Sequence of chain 1.A:
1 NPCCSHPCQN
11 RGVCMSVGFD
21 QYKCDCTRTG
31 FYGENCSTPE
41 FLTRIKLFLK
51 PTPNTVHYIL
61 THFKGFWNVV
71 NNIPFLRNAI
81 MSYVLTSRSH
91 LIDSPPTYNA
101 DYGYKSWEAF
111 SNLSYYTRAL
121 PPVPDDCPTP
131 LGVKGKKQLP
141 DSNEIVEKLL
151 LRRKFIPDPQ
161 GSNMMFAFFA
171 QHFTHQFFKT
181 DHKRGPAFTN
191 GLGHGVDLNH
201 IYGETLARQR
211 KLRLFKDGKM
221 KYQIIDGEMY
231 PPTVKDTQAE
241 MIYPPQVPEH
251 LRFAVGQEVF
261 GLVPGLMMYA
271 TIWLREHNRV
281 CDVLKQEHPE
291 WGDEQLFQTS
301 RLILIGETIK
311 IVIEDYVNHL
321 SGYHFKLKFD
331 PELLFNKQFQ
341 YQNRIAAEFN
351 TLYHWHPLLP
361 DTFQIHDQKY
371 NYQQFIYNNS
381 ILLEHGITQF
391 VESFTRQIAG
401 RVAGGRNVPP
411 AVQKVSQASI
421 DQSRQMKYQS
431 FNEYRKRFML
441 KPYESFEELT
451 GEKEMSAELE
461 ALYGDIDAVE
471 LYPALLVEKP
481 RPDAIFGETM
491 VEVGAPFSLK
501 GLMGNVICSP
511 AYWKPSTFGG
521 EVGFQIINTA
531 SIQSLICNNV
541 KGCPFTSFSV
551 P

Binding-site contacts:
Ligand atom C1 contacts residue SER380 of chain 1.A at 3.3 Å.
Ligand atom C6 contacts residue ILE381 of chain 1.A at 4.4 Å (hydrophobic).
Ligand atom C1 contacts residue ILE381 of chain 1.A at 4.0 Å (hydrophobic).
Ligand atom C2 contacts residue GLN374 of chain 1.A at 4.2 Å.
Ligand atom C1 contacts residue GLN374 of chain 1.A at 4.2 Å.
Ligand atom O5 contacts residue SER380 of chain 1.A at 3.1 Å (h-bond).
Ligand atom C5 contacts residue GLU384 of chain 1.A at 3.6 Å.
Ligand atom C6 contacts residue SER380 of chain 1.A at 4.0 Å.
Ligand atom C5 contacts residue SER380 of chain 1.A at 3.4 Å.
Ligand atom C8 contacts residue GLN373 of chain 1.A at 4.3 Å.
Ligand atom O7 contacts residue ASN378 of chain 1.A at 4.3 Å.
Ligand atom N2 contacts residue ASN378 of chain 1.A at 2.8 Å (h-bond).
Ligand atom O6 contacts residue GLU384 of chain 1.A at 1.3 Å (salt-bridge).
Ligand atom C5 contacts residue ASN378 of chain 1.A at 3.7 Å.
Ligand atom C5 contacts residue ILE381 of chain 1.A at 4.5 Å (hydrophobic).
Ligand atom C7 contacts residue GLN374 of chain 1.A at 4.1 Å.
Ligand atom O5 contacts residue ILE381 of chain 1.A at 3.3 Å.
Ligand atom O6 contacts residue SER380 of chain 1.A at 3.4 Å (h-bond).
Ligand atom O5 contacts residue ASN378 of chain 1.A at 2.4 Å (h-bond).
Ligand atom C1 contacts residue ASN378 of chain 1.A at 1.4 Å.
Ligand atom C3 contacts residue ASN378 of chain 1.A at 3.8 Å.
Ligand atom O6 contacts residue ILE381 of chain 1.A at 3.9 Å.
Ligand atom C6 contacts residue GLU384 of chain 1.A at 2.2 Å.
Ligand atom N2 contacts residue GLN374 of chain 1.A at 4.1 Å.
Ligand atom C7 contacts residue ASN378 of chain 1.A at 3.8 Å.
Ligand atom O5 contacts residue GLU384 of chain 1.A at 4.1 Å.
Ligand atom C4 contacts residue ASN378 of chain 1.A at 4.2 Å.
Ligand atom O7 contacts residue GLN374 of chain 1.A at 3.6 Å.
Ligand atom C2 contacts residue ASN378 of chain 1.A at 2.4 Å.

This protein binds this small molecule.
Small molecule (SMILES): CC(=O)N[C@@H]1[C@@H](O)[C@H](O)[C@@H](CO)O[C@H]1O